Sequence of chain 8.F:
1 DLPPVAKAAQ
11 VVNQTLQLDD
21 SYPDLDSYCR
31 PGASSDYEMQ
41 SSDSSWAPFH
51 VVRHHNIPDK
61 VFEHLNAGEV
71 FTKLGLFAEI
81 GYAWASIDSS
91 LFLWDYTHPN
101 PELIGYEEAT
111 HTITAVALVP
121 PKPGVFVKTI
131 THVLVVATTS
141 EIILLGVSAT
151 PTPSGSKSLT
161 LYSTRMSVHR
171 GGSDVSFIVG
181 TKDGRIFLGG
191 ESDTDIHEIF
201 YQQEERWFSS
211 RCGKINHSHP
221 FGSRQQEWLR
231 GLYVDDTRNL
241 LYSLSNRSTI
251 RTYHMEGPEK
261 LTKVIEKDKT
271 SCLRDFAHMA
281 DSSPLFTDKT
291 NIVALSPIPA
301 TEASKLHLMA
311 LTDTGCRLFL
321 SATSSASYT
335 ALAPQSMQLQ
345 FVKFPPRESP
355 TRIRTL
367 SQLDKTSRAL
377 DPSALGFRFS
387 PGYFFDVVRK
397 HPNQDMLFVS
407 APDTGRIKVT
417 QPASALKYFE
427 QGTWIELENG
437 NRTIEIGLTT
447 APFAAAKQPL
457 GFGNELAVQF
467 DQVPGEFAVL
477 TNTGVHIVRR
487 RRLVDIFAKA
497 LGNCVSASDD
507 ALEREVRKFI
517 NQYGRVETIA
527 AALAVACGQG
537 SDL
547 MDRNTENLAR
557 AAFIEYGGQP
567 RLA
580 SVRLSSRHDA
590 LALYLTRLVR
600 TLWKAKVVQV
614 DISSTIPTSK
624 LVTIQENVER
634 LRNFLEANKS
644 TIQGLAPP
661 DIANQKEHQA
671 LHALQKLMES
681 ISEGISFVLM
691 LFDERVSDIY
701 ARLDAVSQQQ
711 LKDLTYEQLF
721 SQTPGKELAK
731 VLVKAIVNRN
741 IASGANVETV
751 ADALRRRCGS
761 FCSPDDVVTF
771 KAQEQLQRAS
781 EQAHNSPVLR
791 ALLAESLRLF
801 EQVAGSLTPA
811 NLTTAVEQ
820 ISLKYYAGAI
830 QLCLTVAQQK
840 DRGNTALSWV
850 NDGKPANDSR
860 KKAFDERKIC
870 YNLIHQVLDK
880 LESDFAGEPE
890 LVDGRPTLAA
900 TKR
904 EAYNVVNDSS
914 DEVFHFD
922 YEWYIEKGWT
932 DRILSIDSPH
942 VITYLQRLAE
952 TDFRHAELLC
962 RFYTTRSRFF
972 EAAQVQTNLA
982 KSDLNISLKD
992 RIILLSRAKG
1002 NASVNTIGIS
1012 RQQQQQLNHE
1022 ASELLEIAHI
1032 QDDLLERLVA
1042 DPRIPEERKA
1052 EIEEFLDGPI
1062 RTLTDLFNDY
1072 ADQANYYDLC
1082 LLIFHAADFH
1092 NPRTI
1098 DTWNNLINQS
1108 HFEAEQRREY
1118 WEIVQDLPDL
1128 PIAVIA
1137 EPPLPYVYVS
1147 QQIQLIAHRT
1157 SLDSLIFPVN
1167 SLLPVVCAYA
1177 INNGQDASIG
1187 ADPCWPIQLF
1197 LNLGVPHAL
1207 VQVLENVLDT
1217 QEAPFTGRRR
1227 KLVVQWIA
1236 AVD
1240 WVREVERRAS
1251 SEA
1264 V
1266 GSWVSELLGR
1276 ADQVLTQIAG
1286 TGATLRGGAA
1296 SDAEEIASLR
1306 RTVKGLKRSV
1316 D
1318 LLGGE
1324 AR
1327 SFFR

Sequence of chain 8.D:
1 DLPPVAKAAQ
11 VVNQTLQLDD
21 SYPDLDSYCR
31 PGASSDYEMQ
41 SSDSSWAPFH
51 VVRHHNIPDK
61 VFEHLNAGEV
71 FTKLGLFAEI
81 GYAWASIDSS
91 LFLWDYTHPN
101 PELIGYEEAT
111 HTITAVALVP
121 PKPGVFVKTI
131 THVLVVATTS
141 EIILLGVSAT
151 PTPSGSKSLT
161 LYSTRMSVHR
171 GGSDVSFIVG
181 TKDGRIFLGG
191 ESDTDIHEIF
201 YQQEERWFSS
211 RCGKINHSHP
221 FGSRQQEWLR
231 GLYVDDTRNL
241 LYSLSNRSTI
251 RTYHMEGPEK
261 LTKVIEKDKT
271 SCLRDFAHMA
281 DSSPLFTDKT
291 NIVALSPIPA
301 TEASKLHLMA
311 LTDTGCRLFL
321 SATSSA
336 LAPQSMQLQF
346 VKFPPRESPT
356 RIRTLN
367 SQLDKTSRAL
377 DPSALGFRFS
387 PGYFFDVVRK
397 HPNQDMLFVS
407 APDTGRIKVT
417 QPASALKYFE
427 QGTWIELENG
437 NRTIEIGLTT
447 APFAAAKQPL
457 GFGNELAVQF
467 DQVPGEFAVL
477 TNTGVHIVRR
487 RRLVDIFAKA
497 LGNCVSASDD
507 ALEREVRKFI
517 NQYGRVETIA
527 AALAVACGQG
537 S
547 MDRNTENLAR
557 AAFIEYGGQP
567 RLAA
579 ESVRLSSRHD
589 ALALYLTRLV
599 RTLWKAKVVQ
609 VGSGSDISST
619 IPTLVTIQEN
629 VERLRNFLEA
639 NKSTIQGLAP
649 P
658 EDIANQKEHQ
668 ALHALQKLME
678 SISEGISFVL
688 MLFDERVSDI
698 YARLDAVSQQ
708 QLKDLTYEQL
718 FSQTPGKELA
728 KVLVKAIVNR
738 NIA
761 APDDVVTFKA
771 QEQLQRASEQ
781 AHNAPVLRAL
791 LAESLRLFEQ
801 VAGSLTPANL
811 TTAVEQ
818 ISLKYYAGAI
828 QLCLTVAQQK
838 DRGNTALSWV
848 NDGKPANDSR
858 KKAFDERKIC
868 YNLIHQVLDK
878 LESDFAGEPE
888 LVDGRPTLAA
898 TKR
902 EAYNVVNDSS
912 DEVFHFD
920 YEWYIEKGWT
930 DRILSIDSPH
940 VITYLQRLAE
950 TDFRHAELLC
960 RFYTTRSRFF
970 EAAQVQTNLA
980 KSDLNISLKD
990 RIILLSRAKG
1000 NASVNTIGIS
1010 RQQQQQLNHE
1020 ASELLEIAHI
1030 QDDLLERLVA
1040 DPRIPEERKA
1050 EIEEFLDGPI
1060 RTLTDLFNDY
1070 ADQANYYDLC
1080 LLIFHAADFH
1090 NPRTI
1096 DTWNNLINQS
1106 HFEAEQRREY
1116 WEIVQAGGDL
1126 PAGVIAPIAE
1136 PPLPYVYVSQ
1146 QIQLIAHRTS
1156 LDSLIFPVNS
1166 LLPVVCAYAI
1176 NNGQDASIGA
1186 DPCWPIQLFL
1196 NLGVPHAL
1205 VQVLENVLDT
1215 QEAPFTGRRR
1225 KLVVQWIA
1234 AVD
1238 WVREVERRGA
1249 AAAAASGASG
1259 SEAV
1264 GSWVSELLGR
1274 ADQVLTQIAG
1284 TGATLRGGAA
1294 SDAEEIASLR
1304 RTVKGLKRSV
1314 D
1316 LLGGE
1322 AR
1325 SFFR

A small-molecule ligand and the protein it binds are described below.
Small molecule (SMILES): CC[C@H](C)[C@H](NC(=O)[C@@H](NC(=O)[C@H](CC(C)C)NC(=O)[C@H](CCCCN)NC(=O)[C@H](CCCCN)NC(=O)[C@@H](N)Cc1cnc[nH]1)C(C)C)C(=O)N[C@@H](CC(N)=O)C(=O)N[C@@H](CCCCN)C(=O)N[C@@H](CC(=O)O)C(=O)N[C@@H](CCSC)C(=O)N[C@@H](CCCN=C(N)N)C(=O)N[C@H](C(=O)N[C@@H](CC(=O)O)C(=O)N[C@@H](CC(C)C)C(=O)N[C@@H](Cc1ccccc1)C(=O)N[C@@H](CO)C(=O)N1CCC[C@H]1C(=O)N1CCC[C@H]1C(=O)N[C@H](C=O)CC(N)=O)[C@@H](C)O

Binding-site contacts:
Ligand atom N contacts residue LEU93 of chain 8.F at 0.9 Å.
Ligand atom CG contacts residue THR1061 of chain 8.D at 1.1 Å.
Ligand atom CD contacts residue LYS73 of chain 8.F at 1.2 Å.
Ligand atom N contacts residue ILE113 of chain 8.F at 1.2 Å.
Ligand atom CD contacts residue THR114 of chain 8.F at 1.3 Å.
Ligand atom N contacts residue LEU159 of chain 8.F at 1.4 Å (h-bond).
Ligand atom CZ contacts residue ILE104 of chain 8.F at 1.3 Å (hydrophobic).
Ligand atom OD1 contacts residue LEU159 of chain 8.F at 1.0 Å (h-bond).
Ligand atom CA contacts residue LEU91 of chain 8.F at 1.1 Å (hydrophobic).
Ligand atom CA contacts residue ILE113 of chain 8.F at 0.8 Å (hydrophobic).
Ligand atom C contacts residue LEU159 of chain 8.F at 0.8 Å (hydrophobic).
Ligand atom NE2 contacts residue PRO99 of chain 8.F at 0.6 Å.
Ligand atom O contacts residue ILE113 of chain 8.F at 0.7 Å.
Ligand atom CE2 contacts residue TYR106 of chain 8.F at 1.3 Å (hydrophobic).
Ligand atom C contacts residue ILE113 of chain 8.F at 1.2 Å (hydrophobic).
Ligand atom OG1 contacts residue TRP84 of chain 8.F at 1.3 Å.
Ligand atom CD contacts residue ILE104 of chain 8.F at 1.2 Å (hydrophobic).
Ligand atom CB contacts residue LEU91 of chain 8.F at 0.8 Å (hydrophobic).
Ligand atom CB contacts residue SER148 of chain 8.F at 1.3 Å.
Ligand atom CA contacts residue LEU93 of chain 8.F at 1.2 Å (hydrophobic).
Ligand atom C contacts residue LEU159 of chain 8.F at 0.7 Å (hydrophobic).
Ligand atom C contacts residue LEU91 of chain 8.F at 1.0 Å (hydrophobic).
Ligand atom OG contacts residue ALA115 of chain 8.F at 1.3 Å (h-bond).
Ligand atom CA contacts residue LEU91 of chain 8.F at 0.8 Å (hydrophobic).
Ligand atom NE contacts residue ILE104 of chain 8.F at 0.7 Å.
Ligand atom ND2 contacts residue LEU159 of chain 8.F at 1.3 Å (h-bond).
Ligand atom O contacts residue LEU91 of chain 8.F at 1.2 Å.
Ligand atom N contacts residue LEU91 of chain 8.F at 0.7 Å.
Ligand atom CB contacts residue THR1061 of chain 8.D at 1.0 Å.
Ligand atom CB contacts residue TRP84 of chain 8.F at 1.4 Å (hydrophobic).
Ligand atom N contacts residue LEU159 of chain 8.F at 1.2 Å.
Ligand atom C contacts residue LEU93 of chain 8.F at 0.8 Å (hydrophobic).
Ligand atom NH2 contacts residue ALA3 of chain 8.L at 1.1 Å.
Ligand atom CG contacts residue LEU159 of chain 8.F at 0.6 Å (hydrophobic).
Ligand atom CB contacts residue ILE113 of chain 8.F at 1.3 Å (hydrophobic).
Ligand atom CA contacts residue ILE113 of chain 8.F at 0.7 Å (hydrophobic).
Ligand atom CD1 contacts residue SER89 of chain 8.F at 1.0 Å.
Ligand atom O contacts residue LEU159 of chain 8.F at 0.9 Å.
Ligand atom N contacts residue THR160 of chain 8.F at 1.0 Å (h-bond).
Ligand atom CE1 contacts residue PRO99 of chain 8.F at 1.1 Å (hydrophobic).

Sequence of chain 8.L:
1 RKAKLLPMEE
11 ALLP